Sequence of chain 1.C:
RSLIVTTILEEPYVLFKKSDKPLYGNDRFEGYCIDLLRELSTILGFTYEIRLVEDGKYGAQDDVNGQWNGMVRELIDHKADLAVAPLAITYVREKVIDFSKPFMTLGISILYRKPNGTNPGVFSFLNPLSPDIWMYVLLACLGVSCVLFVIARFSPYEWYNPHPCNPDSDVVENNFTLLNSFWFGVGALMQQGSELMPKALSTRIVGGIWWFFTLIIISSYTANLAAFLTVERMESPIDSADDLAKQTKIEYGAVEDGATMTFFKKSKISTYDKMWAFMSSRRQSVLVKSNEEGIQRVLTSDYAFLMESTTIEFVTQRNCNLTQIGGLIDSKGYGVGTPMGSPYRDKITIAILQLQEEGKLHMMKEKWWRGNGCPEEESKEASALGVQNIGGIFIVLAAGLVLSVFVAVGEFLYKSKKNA

Binding-site contacts:
Ligand atom O5 contacts residue NAG1 of chain 1.H at 4.2 Å.
Ligand atom C1 contacts residue ASN751 of chain 1.C at 1.4 Å.
Ligand atom C3 contacts residue ASN749 of chain 1.C at 4.5 Å.
Ligand atom C5 contacts residue ASN751 of chain 1.C at 3.5 Å.
Ligand atom O6 contacts residue ARG543 of chain 1.C at 3.7 Å.
Ligand atom C2 contacts residue ASN751 of chain 1.C at 2.5 Å.
Ligand atom O5 contacts residue ASN751 of chain 1.C at 2.5 Å (h-bond).
Ligand atom C6 contacts residue NAG1 of chain 1.H at 3.7 Å.
Ligand atom O6 contacts residue ASN751 of chain 1.C at 4.4 Å.
Ligand atom O3 contacts residue ASN751 of chain 1.C at 3.5 Å (h-bond).
Ligand atom O5 contacts residue ARG543 of chain 1.C at 4.4 Å.
Ligand atom O6 contacts residue NAG1 of chain 1.H at 2.4 Å (h-bond).
Ligand atom C4 contacts residue ASN751 of chain 1.C at 3.3 Å.
Ligand atom C3 contacts residue ASN751 of chain 1.C at 3.2 Å.
Ligand atom C6 contacts residue ASN751 of chain 1.C at 4.4 Å.
Ligand atom N2 contacts residue ASN751 of chain 1.C at 3.7 Å.
Ligand atom O3 contacts residue ASN749 of chain 1.C at 3.4 Å (h-bond).

This protein binds this small molecule.
Small molecule (SMILES): CC(=O)N[C@@H]1[C@@H](O)[C@H](O)[C@@H](CO)O[C@H]1O